This small molecule binds to this protein.
Small molecule (SMILES): CC1(C)N=C(N)N=C(N)N1OCCCOc1cc(Cl)c(Cl)cc1Cl

Binding-site contacts:
Ligand atom CM1 contacts residue MET55 of chain 1.B at 3.7 Å (hydrophobic).
Ligand atom CM2 contacts residue ASP54 of chain 1.B at 3.6 Å.
Ligand atom O7 contacts residue NDP1 of chain 1.H at 3.8 Å.
Ligand atom CM1 contacts residue ASP54 of chain 1.B at 3.9 Å.
Ligand atom C8 contacts residue PHE58 of chain 1.B at 3.6 Å (hydrophobic).
Ligand atom C1 contacts residue ASP54 of chain 1.B at 3.6 Å.
Ligand atom C15 contacts residue PRO113 of chain 1.B at 3.5 Å (hydrophobic).
Ligand atom CL1 contacts residue MET55 of chain 1.B at 3.7 Å.
Ligand atom C15 contacts residue MET55 of chain 1.B at 3.7 Å (hydrophobic).
Ligand atom NH2 contacts residue PHE58 of chain 1.B at 3.7 Å.
Ligand atom C8 contacts residue ILE164 of chain 1.B at 3.6 Å (hydrophobic).
Ligand atom N4 contacts residue PHE58 of chain 1.B at 3.5 Å.
Ligand atom NH1 contacts residue CYS15 of chain 1.B at 3.2 Å (h-bond).
Ligand atom NH2 contacts residue ILE14 of chain 1.B at 3.2 Å (h-bond).
Ligand atom CL3 contacts residue SER111 of chain 1.B at 3.8 Å.
Ligand atom N6 contacts residue PHE58 of chain 1.B at 3.6 Å.
Ligand atom N4 contacts residue CYS15 of chain 1.B at 3.3 Å.
Ligand atom NH2 contacts residue NDP1 of chain 1.H at 3.3 Å (h-bond).
Ligand atom C9 contacts residue NDP1 of chain 1.H at 3.6 Å.
Ligand atom C5 contacts residue NDP1 of chain 1.H at 3.2 Å.
Ligand atom NH2 contacts residue ILE164 of chain 1.B at 3.1 Å (h-bond).
Ligand atom C5 contacts residue PHE58 of chain 1.B at 3.5 Å (hydrophobic).
Ligand atom N2 contacts residue ASP54 of chain 1.B at 2.8 Å (salt-bridge).
Ligand atom N4 contacts residue NDP1 of chain 1.H at 3.4 Å (h-bond).
Ligand atom NH1 contacts residue ASP54 of chain 1.B at 3.2 Å (salt-bridge).
Ligand atom CL1 contacts residue LEU119 of chain 1.B at 3.8 Å.
Ligand atom CM1 contacts residue PHE58 of chain 1.B at 3.8 Å (hydrophobic).
Ligand atom N6 contacts residue NDP1 of chain 1.H at 3.9 Å.
Ligand atom NH2 contacts residue TYR170 of chain 1.B at 3.3 Å (h-bond).
Ligand atom N2 contacts residue PHE58 of chain 1.B at 3.8 Å.
Ligand atom C3 contacts residue ASP54 of chain 1.B at 3.7 Å.
Ligand atom N4 contacts residue ILE14 of chain 1.B at 3.5 Å (h-bond).
Ligand atom C5 contacts residue ILE14 of chain 1.B at 3.8 Å (hydrophobic).
Ligand atom C3 contacts residue PHE58 of chain 1.B at 3.6 Å (hydrophobic).
Ligand atom C3 contacts residue CYS15 of chain 1.B at 3.8 Å (hydrophobic).
Ligand atom C14 contacts residue MET55 of chain 1.B at 3.5 Å (hydrophobic).
Ligand atom C13 contacts residue MET55 of chain 1.B at 3.7 Å (hydrophobic).
Ligand atom C9 contacts residue ILE164 of chain 1.B at 3.8 Å (hydrophobic).
Ligand atom CM2 contacts residue NDP1 of chain 1.H at 3.6 Å.
Ligand atom CL2 contacts residue PRO113 of chain 1.B at 3.5 Å.

Sequence of chain 1.B:
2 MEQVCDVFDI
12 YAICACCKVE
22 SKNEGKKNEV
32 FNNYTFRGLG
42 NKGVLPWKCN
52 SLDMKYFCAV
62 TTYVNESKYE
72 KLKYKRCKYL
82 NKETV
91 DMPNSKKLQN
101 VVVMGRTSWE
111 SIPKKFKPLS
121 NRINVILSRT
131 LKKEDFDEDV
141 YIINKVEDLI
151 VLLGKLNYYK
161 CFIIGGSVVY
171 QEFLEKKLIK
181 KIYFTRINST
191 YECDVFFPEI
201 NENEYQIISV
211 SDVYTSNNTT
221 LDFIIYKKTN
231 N